The small molecule below binds the protein below.
Small molecule (SMILES): CC[C@H](C)[C@H](NC(=O)[C@H](CCCCN)NC(=O)[C@@H]1CCCN1C(=O)[C@@H](N)CCCN=C(N)N)C(=O)N1CCC[C@H]1C(=O)N1CCC[C@H]1C(=O)O

Binding-site contacts:
Ligand atom N contacts residue TYR491 of chain 1.A at 3.6 Å.
Ligand atom OXT contacts residue GLN249 of chain 1.A at 3.6 Å (h-bond).
Ligand atom CD contacts residue HIS321 of chain 1.A at 3.4 Å.
Ligand atom C contacts residue TYR488 of chain 1.A at 3.4 Å (hydrophobic).
Ligand atom CG contacts residue GLU352 of chain 1.A at 3.5 Å.
Ligand atom C contacts residue ZN1 of chain 1.D at 2.9 Å.
Ligand atom CG1 contacts residue HIS481 of chain 1.A at 3.5 Å.
Ligand atom CG1 contacts residue TYR491 of chain 1.A at 3.4 Å (hydrophobic).
Ligand atom CD contacts residue ALA322 of chain 1.A at 3.0 Å (hydrophobic).
Ligand atom O contacts residue GLN249 of chain 1.A at 3.1 Å (h-bond).
Ligand atom CD1 contacts residue TYR480 of chain 1.A at 3.4 Å (hydrophobic).
Ligand atom N contacts residue ZN1 of chain 1.D at 3.5 Å.
Ligand atom CD contacts residue HIS378 of chain 1.A at 3.4 Å.
Ligand atom O contacts residue ZN1 of chain 1.D at 2.4 Å.
Ligand atom CD contacts residue GLU352 of chain 1.A at 3.3 Å.
Ligand atom O contacts residue GLU379 of chain 1.A at 3.2 Å (salt-bridge).
Ligand atom O contacts residue ALA324 of chain 1.A at 2.9 Å (h-bond).
Ligand atom C contacts residue GLU352 of chain 1.A at 3.4 Å.
Ligand atom O contacts residue LYS479 of chain 1.A at 2.7 Å (salt-bridge).
Ligand atom CG2 contacts residue ALA322 of chain 1.A at 3.3 Å (hydrophobic).
Ligand atom CD1 contacts residue HIS481 of chain 1.A at 3.3 Å.
Ligand atom O contacts residue HIS481 of chain 1.A at 3.0 Å (h-bond).
Ligand atom O contacts residue TYR491 of chain 1.A at 3.4 Å (h-bond).
Ligand atom CZ contacts residue ASP485 of chain 1.A at 3.5 Å.
Ligand atom O contacts residue TYR491 of chain 1.A at 2.6 Å (h-bond).
Ligand atom O contacts residue GLU352 of chain 1.A at 2.9 Å (salt-bridge).
Ligand atom CB contacts residue ALA322 of chain 1.A at 3.3 Å (hydrophobic).
Ligand atom N contacts residue ALA324 of chain 1.A at 2.9 Å (h-bond).
Ligand atom O contacts residue HIS321 of chain 1.A at 2.8 Å (h-bond).
Ligand atom O contacts residue TYR488 of chain 1.A at 2.6 Å (h-bond).
Ligand atom NH2 contacts residue ASP485 of chain 1.A at 2.6 Å (salt-bridge).
Ligand atom O contacts residue SER323 of chain 1.A at 3.5 Å.
Ligand atom CB contacts residue TYR488 of chain 1.A at 3.4 Å (hydrophobic).
Ligand atom N contacts residue GLU352 of chain 1.A at 3.1 Å (salt-bridge).
Ligand atom CB contacts residue HIS355 of chain 1.A at 3.4 Å.
Ligand atom C contacts residue TYR491 of chain 1.A at 3.5 Å (hydrophobic).
Ligand atom CB contacts residue ALA324 of chain 1.A at 3.6 Å (hydrophobic).
Ligand atom CA contacts residue ALA324 of chain 1.A at 3.3 Å (hydrophobic).
Ligand atom C contacts residue GLN249 of chain 1.A at 3.4 Å.
Ligand atom CA contacts residue TYR488 of chain 1.A at 3.5 Å (hydrophobic).

Sequence of chain 1.A:
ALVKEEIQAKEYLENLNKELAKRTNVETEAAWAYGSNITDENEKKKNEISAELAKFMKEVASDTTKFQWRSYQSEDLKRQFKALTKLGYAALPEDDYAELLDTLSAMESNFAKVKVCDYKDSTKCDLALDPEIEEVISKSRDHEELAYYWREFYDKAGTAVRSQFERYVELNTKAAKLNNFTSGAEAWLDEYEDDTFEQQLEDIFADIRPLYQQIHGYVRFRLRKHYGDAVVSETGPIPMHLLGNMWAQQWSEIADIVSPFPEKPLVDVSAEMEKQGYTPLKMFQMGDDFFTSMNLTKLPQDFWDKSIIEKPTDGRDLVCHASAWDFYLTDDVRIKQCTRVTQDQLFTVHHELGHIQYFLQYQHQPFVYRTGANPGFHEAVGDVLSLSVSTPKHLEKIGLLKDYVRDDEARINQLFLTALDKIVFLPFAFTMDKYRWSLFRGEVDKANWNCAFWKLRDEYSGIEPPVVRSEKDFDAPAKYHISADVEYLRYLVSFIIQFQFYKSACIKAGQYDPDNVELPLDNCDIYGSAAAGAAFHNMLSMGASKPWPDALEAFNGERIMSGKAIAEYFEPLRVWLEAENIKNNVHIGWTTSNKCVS